Binding-site contacts:
Ligand atom C6 contacts residue ASP231 of chain 1.A at 3.4 Å.
Ligand atom C8 contacts residue GLN205 of chain 1.A at 3.4 Å.
Ligand atom C2 contacts residue GLN205 of chain 1.A at 3.8 Å.
Ligand atom O7 contacts residue SER242 of chain 1.A at 3.9 Å.
Ligand atom O4 contacts residue TYR243 of chain 1.A at 3.8 Å.
Ligand atom O6 contacts residue SER242 of chain 1.A at 3.6 Å.
Ligand atom C5 contacts residue THR244 of chain 1.A at 3.8 Å.
Ligand atom C4 contacts residue THR244 of chain 1.A at 3.8 Å.
Ligand atom C8 contacts residue GLU190 of chain 1.A at 3.3 Å.
Ligand atom C6 contacts residue GLN205 of chain 1.A at 3.7 Å.
Ligand atom C6 contacts residue THR244 of chain 1.A at 3.6 Å.
Ligand atom C4 contacts residue ASN192 of chain 1.A at 3.8 Å.
Ligand atom C2 contacts residue ASN192 of chain 1.A at 3.6 Å.
Ligand atom O3 contacts residue GLN205 of chain 1.A at 3.4 Å (h-bond).
Ligand atom O3 contacts residue SER188 of chain 1.A at 3.1 Å.
Ligand atom O5 contacts residue GLN205 of chain 1.A at 3.3 Å (h-bond).
Ligand atom O4 contacts residue SER196 of chain 1.A at 4.0 Å.
Ligand atom O5 contacts residue VAL229 of chain 1.A at 3.8 Å.
Ligand atom O2 contacts residue GLY189 of chain 1.A at 3.5 Å (h-bond).
Ligand atom C4 contacts residue CYS187 of chain 1.A at 3.7 Å (hydrophobic).
Ligand atom C3 contacts residue GLY189 of chain 1.A at 3.3 Å.
Ligand atom O4 contacts residue ASP193 of chain 1.A at 3.9 Å.
Ligand atom C3 contacts residue GLN205 of chain 1.A at 3.6 Å.
Ligand atom C1 contacts residue GLN205 of chain 1.A at 3.8 Å.
Ligand atom O3 contacts residue ASN192 of chain 1.A at 3.5 Å.
Ligand atom C7 contacts residue GLN205 of chain 1.A at 3.5 Å.
Ligand atom O3 contacts residue GLY189 of chain 1.A at 2.8 Å (h-bond).
Ligand atom O3 contacts residue SER196 of chain 1.A at 2.9 Å.
Ligand atom O5 contacts residue THR244 of chain 1.A at 3.6 Å.
Ligand atom O2 contacts residue ASN192 of chain 1.A at 2.8 Å (h-bond).
Ligand atom O6 contacts residue ASP231 of chain 1.A at 3.1 Å (salt-bridge).
Ligand atom O3 contacts residue CYS187 of chain 1.A at 3.6 Å.
Ligand atom O4 contacts residue CYS187 of chain 1.A at 2.8 Å (h-bond).
Ligand atom O1 contacts residue SER242 of chain 1.A at 3.9 Å.
Ligand atom O6 contacts residue GLY191 of chain 1.A at 3.3 Å.
Ligand atom O5 contacts residue SER242 of chain 1.A at 3.3 Å (h-bond).
Ligand atom C6 contacts residue VAL229 of chain 1.A at 3.9 Å (hydrophobic).
Ligand atom C4 contacts residue SER242 of chain 1.A at 4.0 Å.
Ligand atom O4 contacts residue THR244 of chain 1.A at 2.7 Å (h-bond).
Ligand atom N2 contacts residue GLN205 of chain 1.A at 2.8 Å (h-bond).

A small-molecule ligand and the protein it binds are described below.
Small molecule (SMILES): CC(=O)N[C@@H]1[C@@H](O[C@@H]2O[C@H](CO)[C@H](O)[C@H](O[C@H]3O[C@H](CO)[C@H](O)[C@H](O)[C@H]3NC(C)=O)[C@H]2O[C@@H]2O[C@@H](C)[C@@H](O)[C@@H](O)[C@@H]2O)[C@H](O[C@@H]2O[C@@H](C)[C@@H](O)[C@@H](O)[C@@H]2O)[C@@H](CO)O[C@H]1O

Sequence of chain 1.A:
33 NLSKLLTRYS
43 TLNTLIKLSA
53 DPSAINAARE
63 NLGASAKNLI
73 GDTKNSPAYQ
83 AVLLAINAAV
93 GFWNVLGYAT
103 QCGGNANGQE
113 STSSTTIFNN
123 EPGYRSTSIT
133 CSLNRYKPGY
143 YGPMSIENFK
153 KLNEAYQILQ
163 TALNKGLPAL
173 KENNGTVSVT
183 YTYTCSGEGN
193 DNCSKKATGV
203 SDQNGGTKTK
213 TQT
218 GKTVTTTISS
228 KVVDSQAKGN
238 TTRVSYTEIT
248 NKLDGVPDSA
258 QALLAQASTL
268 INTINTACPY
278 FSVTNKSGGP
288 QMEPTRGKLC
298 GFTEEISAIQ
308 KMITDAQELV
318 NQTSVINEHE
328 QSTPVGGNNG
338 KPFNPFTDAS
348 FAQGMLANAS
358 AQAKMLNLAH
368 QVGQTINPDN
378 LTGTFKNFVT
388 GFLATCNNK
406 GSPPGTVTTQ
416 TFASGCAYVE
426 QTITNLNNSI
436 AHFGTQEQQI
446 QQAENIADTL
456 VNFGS